Sequence of chain 1.J:
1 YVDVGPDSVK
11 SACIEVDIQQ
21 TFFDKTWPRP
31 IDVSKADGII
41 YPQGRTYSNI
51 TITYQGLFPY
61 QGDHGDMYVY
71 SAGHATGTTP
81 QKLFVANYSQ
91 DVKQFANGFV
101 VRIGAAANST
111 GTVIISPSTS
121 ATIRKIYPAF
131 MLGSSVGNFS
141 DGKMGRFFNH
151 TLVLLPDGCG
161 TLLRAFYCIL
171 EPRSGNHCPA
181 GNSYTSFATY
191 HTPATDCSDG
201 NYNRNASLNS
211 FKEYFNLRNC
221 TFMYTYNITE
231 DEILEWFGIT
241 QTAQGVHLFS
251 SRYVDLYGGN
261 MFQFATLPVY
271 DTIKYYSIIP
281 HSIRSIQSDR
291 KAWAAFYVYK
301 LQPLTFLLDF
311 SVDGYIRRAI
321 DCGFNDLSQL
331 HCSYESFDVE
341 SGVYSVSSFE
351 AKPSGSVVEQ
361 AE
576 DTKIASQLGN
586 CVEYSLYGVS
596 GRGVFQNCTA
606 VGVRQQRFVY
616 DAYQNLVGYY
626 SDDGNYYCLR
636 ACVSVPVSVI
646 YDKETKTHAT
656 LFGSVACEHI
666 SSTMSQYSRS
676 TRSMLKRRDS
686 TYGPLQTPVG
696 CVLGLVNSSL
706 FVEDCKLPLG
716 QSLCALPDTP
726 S

This protein binds this small molecule.
Small molecule (SMILES): CC(=O)N[C@H]1[C@H](O[C@H]2[C@H](O)[C@@H](NC(C)=O)CO[C@@H]2CO)O[C@H](CO)[C@@H](O)[C@@H]1O

Binding-site contacts:
Ligand atom C5 contacts residue PHE148 of chain 1.J at 4.0 Å (hydrophobic).
Ligand atom O5 contacts residue ASN149 of chain 1.J at 2.4 Å (h-bond).
Ligand atom C8 contacts residue PHE148 of chain 1.J at 3.9 Å (hydrophobic).
Ligand atom C1 contacts residue PHE148 of chain 1.J at 4.1 Å (hydrophobic).
Ligand atom O6 contacts residue ARG146 of chain 1.J at 4.1 Å.
Ligand atom C8 contacts residue ASN149 of chain 1.J at 4.0 Å.
Ligand atom C4 contacts residue ASN149 of chain 1.J at 4.3 Å.
Ligand atom C1 contacts residue ASN149 of chain 1.J at 1.5 Å.
Ligand atom C5 contacts residue ASN149 of chain 1.J at 3.7 Å.
Ligand atom O6 contacts residue PHE148 of chain 1.J at 3.6 Å.
Ligand atom C7 contacts residue ASN149 of chain 1.J at 3.3 Å.
Ligand atom C3 contacts residue ASN149 of chain 1.J at 3.8 Å.
Ligand atom N2 contacts residue ASN149 of chain 1.J at 2.9 Å (h-bond).
Ligand atom O5 contacts residue PHE148 of chain 1.J at 3.9 Å.
Ligand atom C2 contacts residue ASN149 of chain 1.J at 2.5 Å.
Ligand atom O6 contacts residue ASN149 of chain 1.J at 4.5 Å.
Ligand atom C6 contacts residue PHE148 of chain 1.J at 3.6 Å (hydrophobic).
Ligand atom O7 contacts residue ASN149 of chain 1.J at 3.4 Å (h-bond).